Binding-site contacts:
Ligand atom C6 contacts residue TRP2 of chain 1.A at 3.9 Å (hydrophobic).
Ligand atom O5 contacts residue HIS83 of chain 1.A at 3.3 Å.
Ligand atom N2 contacts residue GLU12 of chain 1.A at 2.8 Å (salt-bridge).
Ligand atom C6 contacts residue TRP90 of chain 1.A at 3.8 Å (hydrophobic).
Ligand atom C5 contacts residue HIS83 of chain 1.A at 4.2 Å.
Ligand atom C7 contacts residue ASN200 of chain 1.A at 4.0 Å.
Ligand atom C3 contacts residue ASN200 of chain 1.A at 3.7 Å.
Ligand atom O5 contacts residue ASN200 of chain 1.A at 2.5 Å (h-bond).
Ligand atom O6 contacts residue TRP2 of chain 1.A at 3.9 Å.
Ligand atom O4 contacts residue TRP2 of chain 1.A at 3.5 Å.
Ligand atom C5 contacts residue ASN200 of chain 1.A at 3.7 Å.
Ligand atom C8 contacts residue GLU12 of chain 1.A at 3.2 Å.
Ligand atom N2 contacts residue ASN200 of chain 1.A at 2.7 Å (h-bond).
Ligand atom O4 contacts residue GLU12 of chain 1.A at 4.1 Å.
Ligand atom C6 contacts residue HIS83 of chain 1.A at 3.6 Å.
Ligand atom C1 contacts residue ASN200 of chain 1.A at 1.4 Å.
Ligand atom C2 contacts residue TYR198 of chain 1.A at 3.5 Å (hydrophobic).
Ligand atom O3 contacts residue TRP2 of chain 1.A at 3.7 Å.
Ligand atom C6 contacts residue GLU12 of chain 1.A at 3.5 Å.
Ligand atom N2 contacts residue ASP191 of chain 1.A at 4.2 Å.
Ligand atom C4 contacts residue ASN200 of chain 1.A at 4.2 Å.
Ligand atom O5 contacts residue TYR198 of chain 1.A at 4.3 Å.
Ligand atom O2 contacts residue TRP2 of chain 1.A at 4.1 Å.
Ligand atom C1 contacts residue TYR198 of chain 1.A at 3.8 Å (hydrophobic).
Ligand atom C4 contacts residue TRP2 of chain 1.A at 3.8 Å (hydrophobic).
Ligand atom C3 contacts residue TRP2 of chain 1.A at 4.0 Å (hydrophobic).
Ligand atom N2 contacts residue TYR198 of chain 1.A at 3.5 Å (h-bond).
Ligand atom C2 contacts residue ASN200 of chain 1.A at 2.4 Å.
Ligand atom O6 contacts residue GLU12 of chain 1.A at 2.7 Å (salt-bridge).
Ligand atom O6 contacts residue TRP90 of chain 1.A at 4.0 Å.
Ligand atom C2 contacts residue GLU12 of chain 1.A at 3.9 Å.
Ligand atom C1 contacts residue TRP2 of chain 1.A at 3.8 Å (hydrophobic).
Ligand atom C5 contacts residue TRP2 of chain 1.A at 3.6 Å (hydrophobic).
Ligand atom C1 contacts residue GLU12 of chain 1.A at 4.0 Å.
Ligand atom C8 contacts residue LYS135 of chain 1.A at 4.0 Å.
Ligand atom O5 contacts residue TRP2 of chain 1.A at 4.1 Å.
Ligand atom N2 contacts residue TRP2 of chain 1.A at 4.3 Å.
Ligand atom C7 contacts residue GLU12 of chain 1.A at 3.5 Å.
Ligand atom C2 contacts residue TRP2 of chain 1.A at 3.9 Å (hydrophobic).
Ligand atom O6 contacts residue HIS83 of chain 1.A at 3.1 Å (h-bond).

Sequence of chain 1.A:
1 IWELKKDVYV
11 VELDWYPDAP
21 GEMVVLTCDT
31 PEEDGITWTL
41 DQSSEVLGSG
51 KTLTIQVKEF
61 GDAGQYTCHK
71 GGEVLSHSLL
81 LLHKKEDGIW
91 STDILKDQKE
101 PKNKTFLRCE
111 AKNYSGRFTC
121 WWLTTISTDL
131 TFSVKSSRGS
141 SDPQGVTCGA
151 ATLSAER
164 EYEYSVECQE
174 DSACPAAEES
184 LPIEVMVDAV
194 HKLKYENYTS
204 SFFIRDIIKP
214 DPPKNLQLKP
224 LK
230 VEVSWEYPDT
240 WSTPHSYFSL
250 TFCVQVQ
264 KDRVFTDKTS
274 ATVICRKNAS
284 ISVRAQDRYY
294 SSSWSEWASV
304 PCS

The small molecule below binds the protein below.
Small molecule (SMILES): CC(=O)N[C@H]1[C@H](O[C@H]2[C@H](O)[C@@H](NC(C)=O)CO[C@@H]2CO)O[C@H](CO)[C@@H](O[C@@H]2O[C@H](CO[C@H]3O[C@H](CO)[C@@H](O)[C@H](O)[C@@H]3O)[C@@H](O)[C@H](O[C@H]3O[C@H](CO)[C@@H](O)[C@H](O)[C@@H]3O)[C@@H]2O)[C@@H]1O